The small molecule below binds the protein below.
Small molecule (SMILES): CC(=O)N[C@H]1[C@H](O[C@H]2[C@H](O)[C@@H](NC(C)=O)CO[C@@H]2CO)O[C@H](CO)[C@@H](O)[C@@H]1O

Sequence of chain 36.M:
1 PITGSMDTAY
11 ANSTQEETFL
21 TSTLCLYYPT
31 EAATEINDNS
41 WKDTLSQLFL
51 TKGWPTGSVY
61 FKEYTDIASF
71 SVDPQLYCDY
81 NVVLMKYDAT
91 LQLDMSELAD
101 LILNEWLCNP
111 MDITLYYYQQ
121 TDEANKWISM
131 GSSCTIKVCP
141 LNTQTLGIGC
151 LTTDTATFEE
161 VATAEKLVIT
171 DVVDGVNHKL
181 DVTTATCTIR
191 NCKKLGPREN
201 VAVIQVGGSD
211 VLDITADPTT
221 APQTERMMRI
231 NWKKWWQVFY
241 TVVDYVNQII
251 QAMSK

Binding-site contacts:
Ligand atom N2 contacts residue ASN12 of chain 36.M at 3.8 Å.
Ligand atom C7 contacts residue ASN12 of chain 36.M at 3.9 Å.
Ligand atom C5 contacts residue ASN12 of chain 36.M at 4.2 Å.
Ligand atom O5 contacts residue ASN12 of chain 36.M at 2.8 Å (h-bond).
Ligand atom C1 contacts residue ASN12 of chain 36.M at 2.2 Å.
Ligand atom O7 contacts residue ASN12 of chain 36.M at 3.6 Å.
Ligand atom C2 contacts residue ASN12 of chain 36.M at 3.3 Å.